Binding-site contacts:
Ligand atom O7 contacts residue GLN1071 of chain 1.C at 4.3 Å.
Ligand atom O7 contacts residue LEU922 of chain 1.C at 3.5 Å.
Ligand atom N2 contacts residue ASN717 of chain 1.C at 2.9 Å (h-bond).
Ligand atom C5 contacts residue GLN926 of chain 1.C at 3.9 Å.
Ligand atom O4 contacts residue LEU922 of chain 1.C at 3.9 Å.
Ligand atom C1 contacts residue GLN1071 of chain 1.C at 4.5 Å.
Ligand atom C7 contacts residue ASN717 of chain 1.C at 3.7 Å.
Ligand atom C8 contacts residue GLN926 of chain 1.C at 4.3 Å.
Ligand atom C6 contacts residue GLN926 of chain 1.C at 3.8 Å.
Ligand atom C5 contacts residue ASN717 of chain 1.C at 3.7 Å.
Ligand atom O7 contacts residue ASN717 of chain 1.C at 4.1 Å.
Ligand atom C3 contacts residue ASN717 of chain 1.C at 3.8 Å.
Ligand atom C5 contacts residue LEU922 of chain 1.C at 4.0 Å (hydrophobic).
Ligand atom O5 contacts residue GLN1071 of chain 1.C at 4.4 Å.
Ligand atom C3 contacts residue LEU922 of chain 1.C at 4.5 Å (hydrophobic).
Ligand atom C2 contacts residue ASN717 of chain 1.C at 2.5 Å.
Ligand atom O5 contacts residue GLN926 of chain 1.C at 4.3 Å.
Ligand atom C1 contacts residue ASN717 of chain 1.C at 1.4 Å.
Ligand atom O5 contacts residue ASN717 of chain 1.C at 2.4 Å (h-bond).
Ligand atom C4 contacts residue LEU922 of chain 1.C at 4.4 Å (hydrophobic).
Ligand atom C7 contacts residue LEU922 of chain 1.C at 4.3 Å (hydrophobic).
Ligand atom C4 contacts residue ASN717 of chain 1.C at 4.2 Å.

The protein below binds the small molecule below.
Small molecule (SMILES): CC(=O)N[C@H]1[C@H](O[C@H]2[C@H](O)[C@@H](NC(C)=O)CO[C@@H]2CO)O[C@H](CO)[C@@H](O)[C@@H]1O

Sequence of chain 1.C:
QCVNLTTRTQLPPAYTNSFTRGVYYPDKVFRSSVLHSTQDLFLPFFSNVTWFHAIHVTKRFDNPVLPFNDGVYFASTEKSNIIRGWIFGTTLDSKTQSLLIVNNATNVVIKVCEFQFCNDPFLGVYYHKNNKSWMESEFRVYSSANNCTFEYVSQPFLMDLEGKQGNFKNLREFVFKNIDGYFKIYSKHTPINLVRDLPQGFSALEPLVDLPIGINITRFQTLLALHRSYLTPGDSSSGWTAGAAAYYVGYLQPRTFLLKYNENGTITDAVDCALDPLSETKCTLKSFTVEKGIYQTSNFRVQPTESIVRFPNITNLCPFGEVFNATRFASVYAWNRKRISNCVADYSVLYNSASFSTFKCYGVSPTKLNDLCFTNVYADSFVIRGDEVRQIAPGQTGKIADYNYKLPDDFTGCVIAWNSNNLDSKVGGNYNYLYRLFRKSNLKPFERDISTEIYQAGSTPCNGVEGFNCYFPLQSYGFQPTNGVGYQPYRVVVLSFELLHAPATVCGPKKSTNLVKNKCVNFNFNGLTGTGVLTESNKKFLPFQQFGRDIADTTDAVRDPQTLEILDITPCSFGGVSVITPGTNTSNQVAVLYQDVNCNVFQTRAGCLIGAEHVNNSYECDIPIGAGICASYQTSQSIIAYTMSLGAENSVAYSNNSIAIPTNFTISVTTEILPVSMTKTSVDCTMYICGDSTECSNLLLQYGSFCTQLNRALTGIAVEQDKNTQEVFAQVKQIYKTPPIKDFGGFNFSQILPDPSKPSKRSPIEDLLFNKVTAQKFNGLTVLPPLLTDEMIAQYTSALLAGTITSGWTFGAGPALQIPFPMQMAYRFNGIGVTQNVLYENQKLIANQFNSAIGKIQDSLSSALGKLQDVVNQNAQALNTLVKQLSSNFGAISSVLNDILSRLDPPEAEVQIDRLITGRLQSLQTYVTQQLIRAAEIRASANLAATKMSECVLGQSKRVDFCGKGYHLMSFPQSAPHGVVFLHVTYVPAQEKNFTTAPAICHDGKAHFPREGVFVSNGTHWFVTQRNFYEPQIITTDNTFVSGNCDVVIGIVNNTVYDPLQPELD